Sequence of chain 1.A:
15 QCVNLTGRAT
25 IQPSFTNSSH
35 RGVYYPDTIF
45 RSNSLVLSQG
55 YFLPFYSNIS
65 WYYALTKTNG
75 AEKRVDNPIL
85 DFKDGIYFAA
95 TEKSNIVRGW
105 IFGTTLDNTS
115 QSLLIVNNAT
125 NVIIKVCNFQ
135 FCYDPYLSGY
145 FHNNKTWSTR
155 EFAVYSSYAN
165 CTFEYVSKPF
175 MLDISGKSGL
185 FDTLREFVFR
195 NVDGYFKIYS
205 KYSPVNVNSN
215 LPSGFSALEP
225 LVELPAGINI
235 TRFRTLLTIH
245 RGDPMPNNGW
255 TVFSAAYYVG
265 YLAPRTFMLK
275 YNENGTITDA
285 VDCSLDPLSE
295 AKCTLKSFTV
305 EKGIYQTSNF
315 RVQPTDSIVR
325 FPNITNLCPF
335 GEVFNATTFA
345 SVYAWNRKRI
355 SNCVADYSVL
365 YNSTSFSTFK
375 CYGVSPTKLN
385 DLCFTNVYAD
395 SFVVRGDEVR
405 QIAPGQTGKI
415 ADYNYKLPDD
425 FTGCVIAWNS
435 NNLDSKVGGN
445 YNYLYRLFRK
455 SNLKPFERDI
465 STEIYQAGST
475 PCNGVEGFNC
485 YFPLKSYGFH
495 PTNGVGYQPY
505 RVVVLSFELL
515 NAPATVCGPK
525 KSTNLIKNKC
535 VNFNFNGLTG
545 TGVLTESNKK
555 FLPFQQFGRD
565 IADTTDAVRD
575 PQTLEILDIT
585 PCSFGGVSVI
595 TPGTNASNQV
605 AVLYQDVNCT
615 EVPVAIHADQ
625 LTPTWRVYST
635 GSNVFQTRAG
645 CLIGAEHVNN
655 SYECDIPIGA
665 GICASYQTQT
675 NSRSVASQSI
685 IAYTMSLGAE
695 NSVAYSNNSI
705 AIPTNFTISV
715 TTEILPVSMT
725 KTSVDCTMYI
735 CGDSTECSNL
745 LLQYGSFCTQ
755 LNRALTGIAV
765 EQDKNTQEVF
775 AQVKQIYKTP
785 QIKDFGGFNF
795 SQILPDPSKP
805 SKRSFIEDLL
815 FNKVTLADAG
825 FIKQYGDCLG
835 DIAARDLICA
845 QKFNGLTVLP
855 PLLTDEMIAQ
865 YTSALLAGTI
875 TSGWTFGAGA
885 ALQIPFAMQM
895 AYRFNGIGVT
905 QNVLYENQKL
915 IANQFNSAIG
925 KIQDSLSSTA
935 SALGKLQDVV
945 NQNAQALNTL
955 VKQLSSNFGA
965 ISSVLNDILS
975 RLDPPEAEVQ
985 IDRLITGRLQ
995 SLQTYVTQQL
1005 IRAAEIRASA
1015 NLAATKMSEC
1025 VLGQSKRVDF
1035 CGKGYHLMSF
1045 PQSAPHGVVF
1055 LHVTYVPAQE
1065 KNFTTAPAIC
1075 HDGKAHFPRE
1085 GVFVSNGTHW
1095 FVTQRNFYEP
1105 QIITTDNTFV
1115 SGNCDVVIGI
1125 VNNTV

Binding-site contacts:
Ligand atom O5 contacts residue ASN653 of chain 1.A at 2.4 Å (h-bond).
Ligand atom O7 contacts residue HIS651 of chain 1.A at 3.8 Å.
Ligand atom C7 contacts residue ASN653 of chain 1.A at 3.6 Å.
Ligand atom C8 contacts residue ASN653 of chain 1.A at 3.9 Å.
Ligand atom C4 contacts residue ASN653 of chain 1.A at 4.2 Å.
Ligand atom N2 contacts residue ASN653 of chain 1.A at 2.9 Å (h-bond).
Ligand atom C7 contacts residue HIS651 of chain 1.A at 4.1 Å.
Ligand atom C3 contacts residue ASN653 of chain 1.A at 3.8 Å.
Ligand atom C8 contacts residue VAL652 of chain 1.A at 4.3 Å (hydrophobic).
Ligand atom C8 contacts residue HIS651 of chain 1.A at 3.4 Å.
Ligand atom C5 contacts residue ASN653 of chain 1.A at 3.7 Å.
Ligand atom O7 contacts residue GLU650 of chain 1.A at 4.3 Å.
Ligand atom C1 contacts residue ASN653 of chain 1.A at 1.4 Å.
Ligand atom C2 contacts residue ASN653 of chain 1.A at 2.5 Å.

The small molecule below binds the protein below.
Small molecule (SMILES): CC(=O)N[C@@H]1[C@@H](O)[C@H](O)[C@@H](CO)O[C@H]1O